Binding-site contacts:
Ligand atom C1 contacts residue ASN239 of chain 1.B at 1.4 Å.
Ligand atom C3 contacts residue ASN239 of chain 1.B at 3.8 Å.
Ligand atom C8 contacts residue ILE189 of chain 1.B at 4.3 Å (hydrophobic).
Ligand atom O7 contacts residue ASN239 of chain 1.B at 3.2 Å (h-bond).
Ligand atom C4 contacts residue ASN239 of chain 1.B at 4.3 Å.
Ligand atom N2 contacts residue ASN239 of chain 1.B at 2.8 Å (h-bond).
Ligand atom C2 contacts residue ASN239 of chain 1.B at 2.5 Å.
Ligand atom C7 contacts residue ASN239 of chain 1.B at 3.2 Å.
Ligand atom O5 contacts residue ASN239 of chain 1.B at 2.4 Å (h-bond).
Ligand atom C8 contacts residue ASN239 of chain 1.B at 4.3 Å.
Ligand atom C5 contacts residue ASN239 of chain 1.B at 3.7 Å.

The protein below binds the small molecule below.
Small molecule (SMILES): CC(=O)N[C@@H]1[C@@H](O)[C@H](O)[C@@H](CO)O[C@H]1O

Sequence of chain 1.B:
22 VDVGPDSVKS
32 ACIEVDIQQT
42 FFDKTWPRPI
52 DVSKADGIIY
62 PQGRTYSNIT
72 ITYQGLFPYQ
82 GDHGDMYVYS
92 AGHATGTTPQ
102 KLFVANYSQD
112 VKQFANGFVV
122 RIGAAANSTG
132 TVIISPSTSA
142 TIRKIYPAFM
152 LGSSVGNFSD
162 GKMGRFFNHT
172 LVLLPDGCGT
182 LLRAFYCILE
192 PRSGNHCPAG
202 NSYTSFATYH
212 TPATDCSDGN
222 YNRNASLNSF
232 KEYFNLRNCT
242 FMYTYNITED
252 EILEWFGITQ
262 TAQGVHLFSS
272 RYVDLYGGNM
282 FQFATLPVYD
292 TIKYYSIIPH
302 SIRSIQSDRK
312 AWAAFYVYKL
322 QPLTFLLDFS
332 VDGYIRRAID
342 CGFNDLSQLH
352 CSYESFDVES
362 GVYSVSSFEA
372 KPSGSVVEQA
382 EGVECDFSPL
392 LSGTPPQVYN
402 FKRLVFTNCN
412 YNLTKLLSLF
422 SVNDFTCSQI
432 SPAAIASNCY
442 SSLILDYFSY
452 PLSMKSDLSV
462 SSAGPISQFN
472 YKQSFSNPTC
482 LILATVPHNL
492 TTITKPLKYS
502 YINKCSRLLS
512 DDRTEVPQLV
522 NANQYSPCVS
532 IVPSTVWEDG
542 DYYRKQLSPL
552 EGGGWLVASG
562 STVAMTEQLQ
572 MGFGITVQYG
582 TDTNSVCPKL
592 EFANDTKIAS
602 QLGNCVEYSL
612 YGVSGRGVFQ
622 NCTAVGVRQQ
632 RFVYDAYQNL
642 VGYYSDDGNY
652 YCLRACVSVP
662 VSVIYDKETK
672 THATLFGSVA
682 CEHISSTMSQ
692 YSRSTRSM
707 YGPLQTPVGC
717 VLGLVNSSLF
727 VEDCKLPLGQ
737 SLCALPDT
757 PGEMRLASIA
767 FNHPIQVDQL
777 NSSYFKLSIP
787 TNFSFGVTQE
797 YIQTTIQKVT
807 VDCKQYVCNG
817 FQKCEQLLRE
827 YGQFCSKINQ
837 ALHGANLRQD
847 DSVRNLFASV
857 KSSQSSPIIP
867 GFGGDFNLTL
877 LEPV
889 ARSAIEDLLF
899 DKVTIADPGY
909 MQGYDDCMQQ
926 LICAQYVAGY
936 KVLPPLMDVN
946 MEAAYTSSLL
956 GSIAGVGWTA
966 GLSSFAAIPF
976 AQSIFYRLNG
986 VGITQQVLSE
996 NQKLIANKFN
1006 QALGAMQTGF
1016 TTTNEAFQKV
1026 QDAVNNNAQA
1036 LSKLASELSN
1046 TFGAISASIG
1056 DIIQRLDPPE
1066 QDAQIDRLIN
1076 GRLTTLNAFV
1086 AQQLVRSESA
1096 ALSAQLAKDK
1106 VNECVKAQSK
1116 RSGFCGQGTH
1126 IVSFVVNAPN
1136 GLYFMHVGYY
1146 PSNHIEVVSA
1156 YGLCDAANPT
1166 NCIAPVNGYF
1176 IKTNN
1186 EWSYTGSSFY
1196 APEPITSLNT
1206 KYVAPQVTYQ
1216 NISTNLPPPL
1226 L